Sequence of chain 39.A:
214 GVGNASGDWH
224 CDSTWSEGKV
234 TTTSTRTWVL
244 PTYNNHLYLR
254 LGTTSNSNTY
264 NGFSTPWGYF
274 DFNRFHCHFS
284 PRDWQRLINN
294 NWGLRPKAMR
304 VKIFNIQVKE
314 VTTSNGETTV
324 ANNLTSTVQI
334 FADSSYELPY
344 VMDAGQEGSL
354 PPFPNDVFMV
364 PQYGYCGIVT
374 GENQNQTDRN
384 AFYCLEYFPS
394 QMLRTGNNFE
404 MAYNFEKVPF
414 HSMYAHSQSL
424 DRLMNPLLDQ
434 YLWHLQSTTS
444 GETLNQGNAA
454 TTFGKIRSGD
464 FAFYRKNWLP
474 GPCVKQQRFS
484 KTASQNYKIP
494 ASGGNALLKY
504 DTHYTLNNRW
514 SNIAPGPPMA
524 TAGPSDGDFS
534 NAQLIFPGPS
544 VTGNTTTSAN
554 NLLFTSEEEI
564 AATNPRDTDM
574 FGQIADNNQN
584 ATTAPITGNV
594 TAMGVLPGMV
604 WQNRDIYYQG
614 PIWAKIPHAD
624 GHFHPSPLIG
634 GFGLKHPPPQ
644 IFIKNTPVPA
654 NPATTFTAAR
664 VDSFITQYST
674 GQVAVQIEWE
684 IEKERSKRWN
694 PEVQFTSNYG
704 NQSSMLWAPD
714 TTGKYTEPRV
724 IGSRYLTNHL

Sequence of chain 19.A:
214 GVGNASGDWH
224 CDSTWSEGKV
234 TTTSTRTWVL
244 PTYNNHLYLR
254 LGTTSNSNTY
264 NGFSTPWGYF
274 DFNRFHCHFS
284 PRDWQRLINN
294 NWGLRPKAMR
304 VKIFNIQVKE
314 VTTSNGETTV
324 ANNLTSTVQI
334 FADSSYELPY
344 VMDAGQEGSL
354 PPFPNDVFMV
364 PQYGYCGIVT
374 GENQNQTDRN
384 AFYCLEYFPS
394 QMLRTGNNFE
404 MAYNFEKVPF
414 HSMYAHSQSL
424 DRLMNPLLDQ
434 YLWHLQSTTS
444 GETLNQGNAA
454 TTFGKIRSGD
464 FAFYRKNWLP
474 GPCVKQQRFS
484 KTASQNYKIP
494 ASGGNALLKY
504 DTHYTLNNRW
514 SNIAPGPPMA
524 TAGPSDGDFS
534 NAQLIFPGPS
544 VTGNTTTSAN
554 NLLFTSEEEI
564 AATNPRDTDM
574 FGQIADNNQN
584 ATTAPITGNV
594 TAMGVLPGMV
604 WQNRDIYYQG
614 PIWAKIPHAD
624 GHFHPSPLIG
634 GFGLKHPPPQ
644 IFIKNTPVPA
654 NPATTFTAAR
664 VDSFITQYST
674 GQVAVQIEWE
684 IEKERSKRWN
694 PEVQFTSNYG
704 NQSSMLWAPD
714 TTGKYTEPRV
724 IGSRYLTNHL

A protein and the small-molecule ligand that binds it are described below.
Small molecule (SMILES): Nc1ncnc2c1ncn2[C@H]1C[C@H](O)[C@@H](COP(=O)(O)O)O1

Binding-site contacts:
Ligand atom C6 contacts residue PRO412 of chain 39.A at 4.3 Å (hydrophobic).
Ligand atom N7 contacts residue PRO412 of chain 39.A at 4.3 Å.
Ligand atom N9 contacts residue PRO628 of chain 39.A at 3.7 Å.
Ligand atom C2 contacts residue PRO628 of chain 39.A at 3.5 Å (hydrophobic).
Ligand atom N7 contacts residue ASN606 of chain 39.A at 4.2 Å.
Ligand atom N1 contacts residue PRO628 of chain 39.A at 3.2 Å (h-bond).
Ligand atom N1 contacts residue VAL411 of chain 39.A at 4.3 Å.
Ligand atom C2 contacts residue GLY636 of chain 39.A at 3.2 Å.
Ligand atom C2' contacts residue HIS627 of chain 39.A at 3.2 Å.
Ligand atom C6 contacts residue PRO628 of chain 39.A at 2.8 Å (hydrophobic).
Ligand atom C8 contacts residue PRO412 of chain 39.A at 4.3 Å (hydrophobic).
Ligand atom C5 contacts residue SER629 of chain 39.A at 3.5 Å.
Ligand atom N1 contacts residue GLY636 of chain 39.A at 2.9 Å (h-bond).
Ligand atom N6 contacts residue GLY634 of chain 39.A at 3.8 Å.
Ligand atom O3' contacts residue PRO628 of chain 39.A at 4.1 Å.
Ligand atom P contacts residue HIS625 of chain 19.A at 3.9 Å.
Ligand atom C4 contacts residue PRO412 of chain 39.A at 4.1 Å (hydrophobic).
Ligand atom C2' contacts residue PRO628 of chain 39.A at 3.6 Å (hydrophobic).
Ligand atom C5 contacts residue PRO628 of chain 39.A at 2.7 Å (hydrophobic).
Ligand atom N3 contacts residue PRO628 of chain 39.A at 3.5 Å (h-bond).
Ligand atom C8 contacts residue HIS627 of chain 39.A at 3.5 Å.
Ligand atom N9 contacts residue PRO412 of chain 39.A at 4.2 Å.
Ligand atom N7 contacts residue PRO628 of chain 39.A at 3.3 Å (h-bond).
Ligand atom C6 contacts residue GLY636 of chain 39.A at 3.6 Å.
Ligand atom C5 contacts residue PRO412 of chain 39.A at 4.2 Å (hydrophobic).
Ligand atom C8 contacts residue PRO628 of chain 39.A at 3.8 Å (hydrophobic).
Ligand atom C8 contacts residue SER629 of chain 39.A at 4.2 Å.
Ligand atom C1' contacts residue PRO628 of chain 39.A at 3.9 Å (hydrophobic).
Ligand atom O1P contacts residue HIS625 of chain 19.A at 2.8 Å (h-bond).
Ligand atom N6 contacts residue GLY636 of chain 39.A at 3.2 Å (h-bond).
Ligand atom C3' contacts residue HIS627 of chain 39.A at 4.3 Å.
Ligand atom N6 contacts residue PHE635 of chain 39.A at 3.7 Å.
Ligand atom C4 contacts residue PRO628 of chain 39.A at 3.0 Å (hydrophobic).
Ligand atom N7 contacts residue SER629 of chain 39.A at 3.1 Å (h-bond).
Ligand atom N7 contacts residue HIS627 of chain 39.A at 4.1 Å.
Ligand atom N6 contacts residue SER629 of chain 39.A at 3.0 Å (h-bond).
Ligand atom C6 contacts residue SER629 of chain 39.A at 3.5 Å.
Ligand atom O2P contacts residue ASP623 of chain 19.A at 3.2 Å (salt-bridge).
Ligand atom C1' contacts residue HIS627 of chain 39.A at 4.3 Å.
Ligand atom N6 contacts residue PRO628 of chain 39.A at 3.4 Å (h-bond).